Sequence of chain 1.A:
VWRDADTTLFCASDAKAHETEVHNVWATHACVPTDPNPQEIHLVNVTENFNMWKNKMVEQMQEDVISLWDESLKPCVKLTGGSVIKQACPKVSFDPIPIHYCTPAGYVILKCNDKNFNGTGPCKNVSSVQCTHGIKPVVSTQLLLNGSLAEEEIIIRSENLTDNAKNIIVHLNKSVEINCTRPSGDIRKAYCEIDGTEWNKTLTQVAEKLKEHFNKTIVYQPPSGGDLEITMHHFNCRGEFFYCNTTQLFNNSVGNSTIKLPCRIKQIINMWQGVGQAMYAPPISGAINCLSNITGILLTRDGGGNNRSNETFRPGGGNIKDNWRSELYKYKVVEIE

A protein and the small-molecule ligand that binds it are described below.
Small molecule (SMILES): CC(=O)N[C@@H]1[C@@H](O)[C@H](O)[C@@H](CO)O[C@H]1O

Binding-site contacts:
Ligand atom C2 contacts residue ASN263 of chain 1.A at 2.5 Å.
Ligand atom O7 contacts residue ASN263 of chain 1.A at 3.2 Å (h-bond).
Ligand atom C1 contacts residue ASN263 of chain 1.A at 1.4 Å.
Ligand atom O5 contacts residue ASN263 of chain 1.A at 2.3 Å (h-bond).
Ligand atom C7 contacts residue ASN263 of chain 1.A at 3.3 Å.
Ligand atom C5 contacts residue ASN263 of chain 1.A at 3.6 Å.
Ligand atom C3 contacts residue ASN263 of chain 1.A at 3.8 Å.
Ligand atom C6 contacts residue ASN263 of chain 1.A at 4.5 Å.
Ligand atom O6 contacts residue ASN263 of chain 1.A at 3.9 Å.
Ligand atom C4 contacts residue ASN263 of chain 1.A at 4.2 Å.
Ligand atom N2 contacts residue ASN263 of chain 1.A at 3.0 Å (h-bond).